Sequence of chain 14.B:
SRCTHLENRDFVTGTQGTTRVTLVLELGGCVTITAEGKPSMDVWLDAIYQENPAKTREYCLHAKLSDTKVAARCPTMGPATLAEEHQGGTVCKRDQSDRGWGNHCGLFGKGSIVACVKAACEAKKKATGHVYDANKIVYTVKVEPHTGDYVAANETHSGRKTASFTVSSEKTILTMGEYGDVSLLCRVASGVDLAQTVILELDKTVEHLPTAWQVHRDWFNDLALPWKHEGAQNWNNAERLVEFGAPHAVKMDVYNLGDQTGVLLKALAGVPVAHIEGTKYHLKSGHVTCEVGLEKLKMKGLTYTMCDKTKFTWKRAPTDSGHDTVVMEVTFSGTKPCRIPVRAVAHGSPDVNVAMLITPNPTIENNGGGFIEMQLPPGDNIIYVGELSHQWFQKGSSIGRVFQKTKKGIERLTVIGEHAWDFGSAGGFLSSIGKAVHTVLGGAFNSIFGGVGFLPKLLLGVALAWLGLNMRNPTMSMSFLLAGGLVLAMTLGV

Binding-site contacts:
Ligand atom O5 contacts residue ASN154 of chain 14.B at 2.4 Å (h-bond).
Ligand atom N2 contacts residue ASN154 of chain 14.B at 2.9 Å (h-bond).
Ligand atom C4 contacts residue HIS104 of chain 14.A at 4.4 Å.
Ligand atom C8 contacts residue ASN154 of chain 14.B at 3.4 Å.
Ligand atom C5 contacts residue ASN154 of chain 14.B at 3.7 Å.
Ligand atom C8 contacts residue HIS104 of chain 14.A at 4.0 Å.
Ligand atom C5 contacts residue HIS104 of chain 14.A at 3.1 Å.
Ligand atom C6 contacts residue HIS104 of chain 14.A at 3.2 Å.
Ligand atom C3 contacts residue ASN154 of chain 14.B at 3.8 Å.
Ligand atom O5 contacts residue HIS104 of chain 14.A at 3.0 Å (h-bond).
Ligand atom C4 contacts residue ASN154 of chain 14.B at 4.2 Å.
Ligand atom C2 contacts residue ASN154 of chain 14.B at 2.4 Å.
Ligand atom C1 contacts residue HIS104 of chain 14.A at 3.2 Å.
Ligand atom C7 contacts residue ASN154 of chain 14.B at 3.3 Å.
Ligand atom C1 contacts residue ASN154 of chain 14.B at 1.4 Å.
Ligand atom O7 contacts residue ASN154 of chain 14.B at 3.3 Å (h-bond).

A protein and the small-molecule ligand that binds it are described below.
Small molecule (SMILES): CC(=O)N[C@H]1[C@H](O[C@H]2[C@H](O)[C@@H](NC(C)=O)CO[C@@H]2CO[C@@H]2O[C@@H](C)[C@@H](O)[C@@H](O)[C@@H]2O)O[C@H](CO)[C@@H](O)[C@@H]1O

Sequence of chain 14.A:
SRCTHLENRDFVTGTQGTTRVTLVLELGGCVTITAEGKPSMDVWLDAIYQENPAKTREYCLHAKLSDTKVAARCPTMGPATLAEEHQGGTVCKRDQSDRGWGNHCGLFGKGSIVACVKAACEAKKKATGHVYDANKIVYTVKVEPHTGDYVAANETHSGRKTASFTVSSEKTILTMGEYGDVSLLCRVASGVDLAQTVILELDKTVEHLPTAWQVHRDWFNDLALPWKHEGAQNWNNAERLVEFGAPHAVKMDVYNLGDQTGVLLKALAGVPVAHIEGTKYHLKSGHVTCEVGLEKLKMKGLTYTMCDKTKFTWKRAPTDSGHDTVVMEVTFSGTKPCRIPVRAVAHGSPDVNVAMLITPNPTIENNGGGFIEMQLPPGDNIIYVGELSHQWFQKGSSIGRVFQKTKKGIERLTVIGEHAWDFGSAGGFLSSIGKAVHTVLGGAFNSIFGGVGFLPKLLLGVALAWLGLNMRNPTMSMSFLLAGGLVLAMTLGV